Binding-site contacts:
Ligand atom C14 contacts residue SER187 of chain 1.B at 3.6 Å.
Ligand atom N20 contacts residue SER211 of chain 1.B at 3.1 Å (h-bond).
Ligand atom N20 contacts residue SER192 of chain 1.B at 3.3 Å (h-bond).
Ligand atom C22 contacts residue SER211 of chain 1.B at 3.5 Å.
Ligand atom N7 contacts residue GLY213 of chain 1.B at 3.3 Å (h-bond).
Ligand atom N40 contacts residue THR86 of chain 1.B at 3.0 Å (h-bond).
Ligand atom C16 contacts residue TRP212 of chain 1.B at 3.5 Å (hydrophobic).
Ligand atom N40 contacts residue ASP44 of chain 1.B at 2.8 Å (salt-bridge).
Ligand atom N42 contacts residue HIS41 of chain 1.B at 3.0 Å (h-bond).
Ligand atom C43 contacts residue HIS41 of chain 1.B at 3.5 Å.
Ligand atom O10 contacts residue LYS189 of chain 1.B at 3.4 Å (salt-bridge).
Ligand atom C16 contacts residue SER187 of chain 1.B at 3.2 Å.
Ligand atom N18 contacts residue GLY215 of chain 1.B at 3.0 Å (h-bond).
Ligand atom O48 contacts residue GLY213 of chain 1.B at 3.1 Å (h-bond).
Ligand atom C44 contacts residue HIS41 of chain 1.B at 3.4 Å.
Ligand atom C14 contacts residue TRP212 of chain 1.B at 3.6 Å (hydrophobic).
Ligand atom C37 contacts residue HIS41 of chain 1.B at 3.5 Å.
Ligand atom N18 contacts residue ASP186 of chain 1.B at 2.8 Å (salt-bridge).
Ligand atom N40 contacts residue TYR82 of chain 1.B at 2.8 Å (h-bond).
Ligand atom N17 contacts residue GLY223 of chain 1.B at 3.1 Å.
Ligand atom C36 contacts residue HIS41 of chain 1.B at 3.5 Å.
Ligand atom C15 contacts residue GLY215 of chain 1.B at 3.4 Å.
Ligand atom N17 contacts residue SER187 of chain 1.B at 3.1 Å (h-bond).
Ligand atom O48 contacts residue TRP212 of chain 1.B at 3.1 Å.
Ligand atom C4 contacts residue GLY213 of chain 1.B at 3.2 Å.
Ligand atom N18 contacts residue SER187 of chain 1.B at 3.3 Å (h-bond).
Ligand atom O10 contacts residue CYS216 of chain 1.B at 3.6 Å (h-bond).
Ligand atom N17 contacts residue ASP186 of chain 1.B at 3.1 Å (salt-bridge).
Ligand atom N20 contacts residue HIS41 of chain 1.B at 3.5 Å (h-bond).
Ligand atom C19 contacts residue LYS189 of chain 1.B at 3.6 Å.
Ligand atom N40 contacts residue HIS41 of chain 1.B at 3.5 Å.
Ligand atom C37 contacts residue ASP44 of chain 1.B at 3.3 Å.
Ligand atom N31 contacts residue GLY213 of chain 1.B at 3.0 Å (h-bond).
Ligand atom N40 contacts residue GLY85 of chain 1.B at 2.8 Å (h-bond).
Ligand atom C35 contacts residue THR86 of chain 1.B at 3.5 Å.
Ligand atom C36 contacts residue ASP44 of chain 1.B at 3.5 Å.
Ligand atom C33 contacts residue GLY213 of chain 1.B at 3.5 Å.
Ligand atom C19 contacts residue SER192 of chain 1.B at 3.2 Å.
Ligand atom N17 contacts residue TRP212 of chain 1.B at 3.4 Å (h-bond).
Ligand atom C25 contacts residue TRP212 of chain 1.B at 3.6 Å (hydrophobic).

Sequence of chain 1.B:
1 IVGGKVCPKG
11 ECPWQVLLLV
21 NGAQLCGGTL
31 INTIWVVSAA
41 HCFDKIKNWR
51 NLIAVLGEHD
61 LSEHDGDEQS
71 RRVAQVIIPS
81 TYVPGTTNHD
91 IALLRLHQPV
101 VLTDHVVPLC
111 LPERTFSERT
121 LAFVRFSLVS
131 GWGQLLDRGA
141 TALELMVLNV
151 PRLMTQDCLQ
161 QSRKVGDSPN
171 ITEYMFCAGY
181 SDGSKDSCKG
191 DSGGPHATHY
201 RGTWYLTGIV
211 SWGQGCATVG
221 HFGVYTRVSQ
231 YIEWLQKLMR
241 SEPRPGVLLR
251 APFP

A protein and the small-molecule ligand that binds it are described below.
Small molecule (SMILES): CC[C@@H](C)NC(=O)c1cc(N)cc(-c2cnc(NC(C)C)c(=O)n2CC(=O)NCc2ccc(C(=N)N)cc2C(=O)Nc2ccncc2)c1